Sequence of chain 1.B:
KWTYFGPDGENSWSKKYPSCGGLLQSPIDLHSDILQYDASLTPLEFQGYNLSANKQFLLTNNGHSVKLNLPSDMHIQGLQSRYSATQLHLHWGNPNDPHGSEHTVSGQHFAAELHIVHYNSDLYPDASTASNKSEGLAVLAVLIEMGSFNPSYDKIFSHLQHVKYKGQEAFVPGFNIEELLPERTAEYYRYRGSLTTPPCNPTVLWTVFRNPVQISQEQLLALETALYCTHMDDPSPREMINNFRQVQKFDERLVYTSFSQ

This protein binds this small molecule.
Small molecule (SMILES): CCCSc1ccc(S(N)(=O)=O)cc1

Binding-site contacts:
Ligand atom C6 contacts residue HIS91 of chain 1.B at 3.8 Å.
Ligand atom N3 contacts residue HIS91 of chain 1.B at 3.2 Å (h-bond).
Ligand atom O1 contacts residue HIS117 of chain 1.B at 3.4 Å (h-bond).
Ligand atom O1 contacts residue VAL119 of chain 1.B at 4.0 Å.
Ligand atom S2 contacts residue HIS91 of chain 1.B at 3.9 Å.
Ligand atom C6 contacts residue EDO1 of chain 1.K at 4.1 Å.
Ligand atom C5 contacts residue LEU197 of chain 1.B at 3.7 Å (hydrophobic).
Ligand atom O4 contacts residue THR198 of chain 1.B at 2.9 Å (h-bond).
Ligand atom C5 contacts residue EDO1 of chain 1.K at 4.0 Å.
Ligand atom C12 contacts residue EDO1 of chain 1.N at 3.2 Å.
Ligand atom O4 contacts residue LEU197 of chain 1.B at 3.3 Å.
Ligand atom O4 contacts residue TRP208 of chain 1.B at 3.5 Å.
Ligand atom C5 contacts residue HIS91 of chain 1.B at 4.0 Å.
Ligand atom C9 contacts residue LEU197 of chain 1.B at 3.9 Å (hydrophobic).
Ligand atom C6 contacts residue LEU197 of chain 1.B at 3.7 Å (hydrophobic).
Ligand atom S2 contacts residue HIS117 of chain 1.B at 3.9 Å.
Ligand atom O1 contacts residue VAL141 of chain 1.B at 3.9 Å.
Ligand atom C8 contacts residue EDO1 of chain 1.K at 3.8 Å.
Ligand atom N3 contacts residue GLU104 of chain 1.B at 4.1 Å.
Ligand atom C10 contacts residue LEU197 of chain 1.B at 3.8 Å (hydrophobic).
Ligand atom C9 contacts residue THR199 of chain 1.B at 3.2 Å.
Ligand atom C6 contacts residue VAL119 of chain 1.B at 3.7 Å (hydrophobic).
Ligand atom C14 contacts residue ALA129 of chain 1.B at 3.7 Å (hydrophobic).
Ligand atom S2 contacts residue THR198 of chain 1.B at 3.9 Å.
Ligand atom C7 contacts residue LEU197 of chain 1.B at 3.8 Å (hydrophobic).
Ligand atom O4 contacts residue SER196 of chain 1.B at 4.0 Å.
Ligand atom S11 contacts residue EDO1 of chain 1.N at 3.5 Å (h-bond).
Ligand atom O1 contacts residue ZN1 of chain 1.J at 3.0 Å.
Ligand atom C8 contacts residue LEU197 of chain 1.B at 3.8 Å (hydrophobic).
Ligand atom O1 contacts residue HIS91 of chain 1.B at 3.3 Å.
Ligand atom S2 contacts residue ZN1 of chain 1.J at 3.0 Å.
Ligand atom C10 contacts residue THR199 of chain 1.B at 3.3 Å.
Ligand atom C9 contacts residue EDO1 of chain 1.K at 3.7 Å.
Ligand atom O1 contacts residue TRP208 of chain 1.B at 3.9 Å.
Ligand atom N3 contacts residue HIS93 of chain 1.B at 3.3 Å (h-bond).
Ligand atom N3 contacts residue ZN1 of chain 1.J at 1.9 Å.
Ligand atom N3 contacts residue THR198 of chain 1.B at 2.9 Å (h-bond).
Ligand atom C13 contacts residue SER133 of chain 1.B at 4.0 Å.
Ligand atom C10 contacts residue EDO1 of chain 1.K at 3.8 Å.
Ligand atom N3 contacts residue HIS117 of chain 1.B at 3.3 Å (h-bond).